Sequence of chain 1.A:
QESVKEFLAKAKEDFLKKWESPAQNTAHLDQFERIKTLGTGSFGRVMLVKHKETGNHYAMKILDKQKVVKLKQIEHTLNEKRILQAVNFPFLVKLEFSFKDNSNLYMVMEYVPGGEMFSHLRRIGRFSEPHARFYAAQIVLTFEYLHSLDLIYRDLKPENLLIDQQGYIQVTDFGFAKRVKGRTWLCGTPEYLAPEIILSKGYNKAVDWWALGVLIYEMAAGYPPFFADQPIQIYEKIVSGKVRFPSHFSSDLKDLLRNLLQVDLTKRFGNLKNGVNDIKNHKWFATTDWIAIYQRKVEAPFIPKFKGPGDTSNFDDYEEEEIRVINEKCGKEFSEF

Binding-site contacts:
Ligand atom C8 contacts residue THR184 of chain 1.A at 3.5 Å.
Ligand atom N7 contacts residue THR184 of chain 1.A at 3.0 Å (h-bond).
Ligand atom NH1 contacts residue GLU231 of chain 1.A at 2.9 Å (salt-bridge).
Ligand atom O contacts residue GLY53 of chain 1.A at 3.3 Å.
Ligand atom N9 contacts residue GLU122 of chain 1.A at 2.8 Å (salt-bridge).
Ligand atom NH2 contacts residue GLU128 of chain 1.A at 2.5 Å (salt-bridge).
Ligand atom CZ contacts residue ASP167 of chain 1.A at 3.1 Å.
Ligand atom C2 contacts residue PHE328 of chain 1.A at 3.5 Å (hydrophobic).
Ligand atom C4 contacts residue ALA71 of chain 1.A at 3.4 Å (hydrophobic).
Ligand atom CZ contacts residue GLU204 of chain 1.A at 3.5 Å.
Ligand atom O contacts residue GLY53 of chain 1.A at 3.6 Å.
Ligand atom N1 contacts residue PHE328 of chain 1.A at 3.4 Å.
Ligand atom N3 contacts residue ALA71 of chain 1.A at 3.5 Å.
Ligand atom NE contacts residue GLU204 of chain 1.A at 2.9 Å (salt-bridge).
Ligand atom C5 contacts residue LEU174 of chain 1.A at 3.4 Å (hydrophobic).
Ligand atom NH2 contacts residue GLU204 of chain 1.A at 2.7 Å (salt-bridge).
Ligand atom NH1 contacts residue PRO170 of chain 1.A at 3.5 Å.
Ligand atom C2 contacts residue VAL124 of chain 1.A at 3.5 Å (hydrophobic).
Ligand atom CAZ contacts residue GLY56 of chain 1.A at 3.6 Å.
Ligand atom NH2 contacts residue ILE247 of chain 1.A at 3.5 Å.
Ligand atom N3 contacts residue VAL124 of chain 1.A at 3.0 Å (h-bond).
Ligand atom NH2 contacts residue ASP167 of chain 1.A at 2.0 Å (salt-bridge).
Ligand atom NH1 contacts residue GLU171 of chain 1.A at 3.1 Å (salt-bridge).
Ligand atom CBV contacts residue GLU128 of chain 1.A at 3.3 Å.
Ligand atom NH1 contacts residue ASP167 of chain 1.A at 3.4 Å (salt-bridge).
Ligand atom O contacts residue PHE55 of chain 1.A at 3.0 Å (h-bond).
Ligand atom NE contacts residue GLU171 of chain 1.A at 2.9 Å (salt-bridge).
Ligand atom O contacts residue SER54 of chain 1.A at 2.9 Å (h-bond).
Ligand atom NH2 contacts residue PHE188 of chain 1.A at 3.1 Å.
Ligand atom CZ contacts residue GLU231 of chain 1.A at 3.5 Å.
Ligand atom NH2 contacts residue GLU231 of chain 1.A at 2.8 Å (salt-bridge).
Ligand atom NH1 contacts residue PHE130 of chain 1.A at 3.5 Å.
Ligand atom NE contacts residue PHE188 of chain 1.A at 3.4 Å.
Ligand atom N9 contacts residue ALA71 of chain 1.A at 3.5 Å.
Ligand atom O2 contacts residue GLY51 of chain 1.A at 3.5 Å.
Ligand atom N contacts residue SER54 of chain 1.A at 3.3 Å (h-bond).
Ligand atom CZ contacts residue GLU171 of chain 1.A at 3.6 Å.
Ligand atom CZ contacts residue PHE188 of chain 1.A at 3.2 Å (hydrophobic).
Ligand atom C4 contacts residue LEU174 of chain 1.A at 3.4 Å (hydrophobic).
Ligand atom N contacts residue PHE55 of chain 1.A at 3.5 Å.

This protein binds this small molecule.
Small molecule (SMILES): NC(=O)[C@@H](CCCN=C(N)N)NC(=O)[C@@H](CCCN=C(N)N)NC(=O)[C@@H](CCCN=C(N)N)NC(=O)[C@@H](CCCN=C(N)N)NC(=O)[C@@H](CCCN=C(N)N)NC(=O)[C@@H](CCCN=C(N)N)NC(=O)CCCCCCC(=O)N1CCN(c2ncnc3[nH]cnc23)CC1